Binding-site contacts:
Ligand atom C1 contacts residue ILE468 of chain 1.Y at 3.0 Å (hydrophobic).
Ligand atom C7 contacts residue GLU98 of chain 1.Y at 3.6 Å.
Ligand atom O1 contacts residue ILE468 of chain 1.Y at 1.2 Å.
Ligand atom C19 contacts residue HIS465 of chain 1.Y at 3.5 Å.
Ligand atom C13 contacts residue PHE95 of chain 1.Y at 3.7 Å (hydrophobic).
Ligand atom C11 contacts residue PHE95 of chain 1.Y at 2.4 Å (hydrophobic).
Ligand atom C18 contacts residue ARG472 of chain 1.Y at 1.4 Å.
Ligand atom O5 contacts residue HIS92 of chain 1.Y at 3.1 Å (h-bond).
Ligand atom C26 contacts residue HIS92 of chain 1.Y at 3.2 Å.
Ligand atom C23 contacts residue PHE95 of chain 1.Y at 2.9 Å (hydrophobic).
Ligand atom O4 contacts residue PRO90 of chain 1.Y at 2.9 Å.
Ligand atom C12 contacts residue PHE95 of chain 1.Y at 2.2 Å (hydrophobic).
Ligand atom O6 contacts residue ILE469 of chain 1.Y at 3.6 Å.
Ligand atom C21 contacts residue PRO90 of chain 1.Y at 3.5 Å (hydrophobic).
Ligand atom C21 contacts residue PHE95 of chain 1.Y at 3.6 Å (hydrophobic).
Ligand atom C28 contacts residue HIS92 of chain 1.Y at 1.9 Å.
Ligand atom C19 contacts residue ASP442 of chain 1.Y at 2.7 Å.
Ligand atom O5 contacts residue PHE95 of chain 1.Y at 3.7 Å.
Ligand atom O1 contacts residue PHE95 of chain 1.Y at 3.3 Å.
Ligand atom C24 contacts residue HIS92 of chain 1.Y at 3.6 Å.
Ligand atom C18 contacts residue GLU441 of chain 1.Y at 3.6 Å.
Ligand atom C9 contacts residue ILE468 of chain 1.Y at 3.5 Å (hydrophobic).
Ligand atom C4 contacts residue ARG472 of chain 1.Y at 2.8 Å.
Ligand atom C29 contacts residue PHE95 of chain 1.Y at 3.5 Å (hydrophobic).
Ligand atom C9 contacts residue PHE95 of chain 1.Y at 3.3 Å (hydrophobic).
Ligand atom C2 contacts residue ILE469 of chain 1.Y at 2.5 Å (hydrophobic).
Ligand atom C26 contacts residue LEU464 of chain 1.Y at 3.3 Å (hydrophobic).
Ligand atom C2 contacts residue HIS465 of chain 1.Y at 3.6 Å.
Ligand atom C25 contacts residue PHE95 of chain 1.Y at 3.5 Å (hydrophobic).
Ligand atom O2 contacts residue PRO90 of chain 1.Y at 3.4 Å.
Ligand atom C3 contacts residue ILE469 of chain 1.Y at 2.8 Å (hydrophobic).
Ligand atom C24 contacts residue PHE95 of chain 1.Y at 3.2 Å (hydrophobic).
Ligand atom C12 contacts residue ILE468 of chain 1.Y at 3.3 Å (hydrophobic).
Ligand atom C27 contacts residue LEU464 of chain 1.Y at 2.6 Å (hydrophobic).
Ligand atom O6 contacts residue ARG472 of chain 1.Y at 2.5 Å (salt-bridge).
Ligand atom C3 contacts residue ARG472 of chain 1.Y at 3.3 Å.
Ligand atom C11 contacts residue ILE468 of chain 1.Y at 2.4 Å (hydrophobic).
Ligand atom C20 contacts residue ILE468 of chain 1.Y at 3.6 Å (hydrophobic).
Ligand atom C29 contacts residue PRO90 of chain 1.Y at 3.6 Å (hydrophobic).
Ligand atom C22 contacts residue PHE95 of chain 1.Y at 3.1 Å (hydrophobic).

Sequence of chain 1.Y:
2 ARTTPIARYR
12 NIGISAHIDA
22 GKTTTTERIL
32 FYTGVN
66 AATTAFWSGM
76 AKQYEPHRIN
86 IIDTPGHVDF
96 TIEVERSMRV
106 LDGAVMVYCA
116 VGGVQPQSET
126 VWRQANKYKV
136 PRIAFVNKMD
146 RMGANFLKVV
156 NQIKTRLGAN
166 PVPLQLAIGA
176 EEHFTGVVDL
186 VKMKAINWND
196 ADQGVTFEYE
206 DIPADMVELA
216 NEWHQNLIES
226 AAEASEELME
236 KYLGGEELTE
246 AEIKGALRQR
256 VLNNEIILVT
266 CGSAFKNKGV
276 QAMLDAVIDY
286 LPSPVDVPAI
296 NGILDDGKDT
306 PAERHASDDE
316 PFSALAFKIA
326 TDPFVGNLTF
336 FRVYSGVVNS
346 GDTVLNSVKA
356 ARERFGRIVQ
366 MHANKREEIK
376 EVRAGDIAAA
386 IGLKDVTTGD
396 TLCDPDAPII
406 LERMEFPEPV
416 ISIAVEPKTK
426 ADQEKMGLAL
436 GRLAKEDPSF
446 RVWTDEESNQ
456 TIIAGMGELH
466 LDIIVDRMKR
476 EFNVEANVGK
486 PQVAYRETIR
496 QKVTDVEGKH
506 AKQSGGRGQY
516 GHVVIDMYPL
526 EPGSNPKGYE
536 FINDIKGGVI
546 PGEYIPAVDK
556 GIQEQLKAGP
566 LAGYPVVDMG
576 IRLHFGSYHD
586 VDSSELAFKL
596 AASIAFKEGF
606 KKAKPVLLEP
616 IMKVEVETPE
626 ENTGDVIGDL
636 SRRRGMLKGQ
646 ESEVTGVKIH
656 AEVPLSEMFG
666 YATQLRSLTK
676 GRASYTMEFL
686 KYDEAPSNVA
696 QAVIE

The small molecule below binds the protein below.
Small molecule (SMILES): CC(=O)O[C@H]1C[C@@]2(C)[C@@H](C[C@@H](O)[C@H]3[C@@]4(C)CC[C@@H](O)[C@@H](C)[C@@H]4CC[C@@]32C)/C1=C(\CCC=C(C)C)C(=O)O